Binding-site contacts:
Ligand atom C8 contacts residue TRP163 of chain 4.B at 4.3 Å (hydrophobic).
Ligand atom C7 contacts residue TRP163 of chain 4.B at 4.2 Å (hydrophobic).
Ligand atom C3 contacts residue TRP163 of chain 4.B at 4.4 Å (hydrophobic).
Ligand atom C5 contacts residue TRP163 of chain 4.B at 3.7 Å (hydrophobic).
Ligand atom C9 contacts residue TRP163 of chain 4.B at 4.1 Å (hydrophobic).
Ligand atom C4 contacts residue TRP163 of chain 4.B at 4.0 Å (hydrophobic).
Ligand atom C6 contacts residue TRP163 of chain 4.B at 3.9 Å (hydrophobic).

This protein binds this small molecule.
Small molecule (SMILES): c1ccc2[nH]ccc2c1

Sequence of chain 4.B:
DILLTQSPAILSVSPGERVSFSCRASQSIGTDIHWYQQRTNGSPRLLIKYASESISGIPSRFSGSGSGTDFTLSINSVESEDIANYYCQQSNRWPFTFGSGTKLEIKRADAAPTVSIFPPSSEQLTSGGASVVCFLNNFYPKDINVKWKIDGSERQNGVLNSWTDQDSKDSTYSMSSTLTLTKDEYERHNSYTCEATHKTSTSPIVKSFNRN